Sequence of chain 31.D:
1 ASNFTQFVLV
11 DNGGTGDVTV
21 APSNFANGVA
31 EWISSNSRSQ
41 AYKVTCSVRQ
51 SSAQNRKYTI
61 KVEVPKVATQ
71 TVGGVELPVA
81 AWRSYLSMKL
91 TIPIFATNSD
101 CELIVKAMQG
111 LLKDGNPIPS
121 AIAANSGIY

Sequence of chain 31.C:
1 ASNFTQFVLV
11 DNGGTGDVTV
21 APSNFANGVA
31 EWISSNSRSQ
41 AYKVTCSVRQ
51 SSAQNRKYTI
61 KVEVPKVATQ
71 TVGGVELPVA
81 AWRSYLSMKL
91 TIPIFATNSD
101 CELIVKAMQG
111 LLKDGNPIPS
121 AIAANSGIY

Binding-site contacts:
Ligand atom C6 contacts residue TYR85 of chain 31.C at 3.7 Å (hydrophobic).
Ligand atom N1 contacts residue SER47 of chain 31.C at 2.8 Å (h-bond).
Ligand atom C2 contacts residue SER47 of chain 31.C at 3.2 Å.
Ligand atom OP2 contacts residue LYS89 of chain 31.D at 3.5 Å (salt-bridge).
Ligand atom OP2 contacts residue LYS89 of chain 31.D at 3.4 Å (salt-bridge).
Ligand atom N6 contacts residue THR59 of chain 31.C at 2.9 Å (h-bond).
Ligand atom C6 contacts residue THR45 of chain 31.C at 3.5 Å.
Ligand atom OP1 contacts residue ASN55 of chain 31.D at 3.4 Å (h-bond).
Ligand atom OP2 contacts residue LYS57 of chain 31.D at 3.2 Å (salt-bridge).
Ligand atom C8 contacts residue TYR85 of chain 31.C at 3.7 Å (hydrophobic).
Ligand atom OP2 contacts residue LYS57 of chain 31.D at 2.6 Å (salt-bridge).
Ligand atom O3' contacts residue ARG49 of chain 31.D at 3.0 Å (salt-bridge).
Ligand atom O2' contacts residue GLU63 of chain 31.C at 3.6 Å.
Ligand atom OP2 contacts residue TYR85 of chain 31.C at 2.9 Å (h-bond).
Ligand atom P contacts residue LYS57 of chain 31.D at 3.2 Å.
Ligand atom C5 contacts residue THR45 of chain 31.C at 3.2 Å.
Ligand atom OP1 contacts residue LYS89 of chain 31.D at 3.3 Å (salt-bridge).
Ligand atom O5' contacts residue ARG49 of chain 31.D at 3.6 Å (salt-bridge).
Ligand atom C5 contacts residue TYR85 of chain 31.C at 3.7 Å (hydrophobic).
Ligand atom N6 contacts residue THR91 of chain 31.D at 3.4 Å (h-bond).
Ligand atom OP1 contacts residue LYS57 of chain 31.D at 2.8 Å.
Ligand atom OP2 contacts residue SER51 of chain 31.D at 3.5 Å (h-bond).
Ligand atom OP2 contacts residue LYS43 of chain 31.C at 3.0 Å (salt-bridge).
Ligand atom O3' contacts residue SER51 of chain 31.D at 3.4 Å.
Ligand atom C5' contacts residue ARG49 of chain 31.D at 3.1 Å.
Ligand atom N1 contacts residue THR59 of chain 31.C at 3.5 Å.
Ligand atom N7 contacts residue THR45 of chain 31.C at 2.5 Å (h-bond).
Ligand atom P contacts residue ARG49 of chain 31.D at 3.2 Å.
Ligand atom O5' contacts residue LYS57 of chain 31.D at 3.1 Å (salt-bridge).
Ligand atom N7 contacts residue TYR85 of chain 31.C at 3.6 Å.
Ligand atom N7 contacts residue LYS61 of chain 31.C at 3.5 Å.
Ligand atom C5' contacts residue TYR85 of chain 31.C at 3.7 Å (hydrophobic).
Ligand atom N6 contacts residue THR45 of chain 31.C at 2.9 Å (h-bond).
Ligand atom P contacts residue SER51 of chain 31.D at 3.4 Å.
Ligand atom OP2 contacts residue ASN55 of chain 31.D at 3.5 Å (h-bond).
Ligand atom C8 contacts residue THR45 of chain 31.C at 3.6 Å.
Ligand atom P contacts residue LYS89 of chain 31.D at 3.4 Å.
Ligand atom OP1 contacts residue SER51 of chain 31.D at 2.8 Å (h-bond).
Ligand atom OP1 contacts residue SER52 of chain 31.D at 2.9 Å (h-bond).
Ligand atom OP1 contacts residue ARG49 of chain 31.D at 2.5 Å (salt-bridge).

A protein and the small-molecule ligand that binds it are described below.
Small molecule (SMILES): Nc1ccn([C@@H]2O[C@H](CO[P](=O)(O)O[C@H]3[C@@H](O)[C@H](n4cnc5c(N)ncnc54)O[C@@H]3CO[P](=O)(O)O[C@H]3[C@@H](O)[C@H](n4cnc5c(=O)nc(N)[nH]c54)O[C@@H]3CO[P](=O)(O)O[C@H]3[C@@H](O)[C@H](n4cnc5c(N)ncnc54)O[C@@H]3CO[P](=O)(O)O[C@H]3[C@@H](O)[C@H](n4cnc5c(N)ncnc54)O[C@@H]3CO[P](=O)(O)O[C@H]3[C@@H](O)[C@H](n4ccc(=O)[nH]c4=O)O[C@@H]3CO[P](=O)(O)O[C@H]3[C@@H](O)[C@H](n4ccc(N)nc4=O)O[C@@H]3CO[P](=O)(O)O[C@H]3[C@@H](O)[C@H](n4ccc(=O)[nH]c4=O)O[C@@H]3CO[P](=O)(O)O[C@H]3[C@@H](O)[C@H](n4cnc5c(=O)nc(N)[nH]c54)O[C@@H]3COPO)[C@@H](O)[C@H]2O)c(=O)n1